Binding-site contacts:
Ligand atom O4 contacts residue CYS138 of chain 1.A at 3.4 Å.
Ligand atom C8 contacts residue ALA88 of chain 1.A at 4.0 Å (hydrophobic).
Ligand atom O6 contacts residue LEU136 of chain 1.A at 3.4 Å.
Ligand atom C8 contacts residue TYR112 of chain 1.A at 3.4 Å (hydrophobic).
Ligand atom C2 contacts residue ASP90 of chain 1.A at 3.9 Å.
Ligand atom N2 contacts residue TYR112 of chain 1.A at 3.7 Å.
Ligand atom C4 contacts residue ASP161 of chain 1.A at 3.6 Å.
Ligand atom O6 contacts residue TYR183 of chain 1.A at 4.0 Å.
Ligand atom O4 contacts residue ASP161 of chain 1.A at 2.7 Å (salt-bridge).
Ligand atom O3 contacts residue ASP161 of chain 1.A at 2.6 Å (salt-bridge).
Ligand atom C6 contacts residue ALA159 of chain 1.A at 3.8 Å (hydrophobic).
Ligand atom O5 contacts residue SER115 of chain 1.A at 3.7 Å.
Ligand atom O3 contacts residue TRP213 of chain 1.A at 4.1 Å.
Ligand atom C5 contacts residue TRP213 of chain 1.A at 3.9 Å (hydrophobic).
Ligand atom C6 contacts residue TRP213 of chain 1.A at 3.8 Å (hydrophobic).
Ligand atom C3 contacts residue TRP213 of chain 1.A at 3.7 Å (hydrophobic).
Ligand atom C7 contacts residue TYR112 of chain 1.A at 3.4 Å (hydrophobic).
Ligand atom O2 contacts residue GLN162 of chain 1.A at 2.9 Å (h-bond).
Ligand atom C8 contacts residue TRP64 of chain 1.A at 3.8 Å (hydrophobic).
Ligand atom C3 contacts residue ASP161 of chain 1.A at 3.8 Å.
Ligand atom C3 contacts residue ASP90 of chain 1.A at 3.9 Å.
Ligand atom C6 contacts residue TYR183 of chain 1.A at 3.7 Å (hydrophobic).
Ligand atom C1 contacts residue CYS138 of chain 1.A at 3.6 Å (hydrophobic).
Ligand atom O3 contacts residue PHE185 of chain 1.A at 3.9 Å.
Ligand atom C2 contacts residue GLN162 of chain 1.A at 3.8 Å.
Ligand atom O6 contacts residue TRP213 of chain 1.A at 4.1 Å.
Ligand atom O4 contacts residue ALA159 of chain 1.A at 3.6 Å.
Ligand atom C6 contacts residue LEU136 of chain 1.A at 3.6 Å (hydrophobic).
Ligand atom O3 contacts residue GLN162 of chain 1.A at 3.5 Å (h-bond).
Ligand atom C1 contacts residue CYS139 of chain 1.A at 3.7 Å (hydrophobic).
Ligand atom O5 contacts residue CYS138 of chain 1.A at 4.0 Å.
Ligand atom N2 contacts residue ASP90 of chain 1.A at 3.0 Å (salt-bridge).
Ligand atom O2 contacts residue TRP213 of chain 1.A at 4.0 Å.
Ligand atom C8 contacts residue ASN66 of chain 1.A at 4.1 Å.
Ligand atom O7 contacts residue TYR112 of chain 1.A at 3.4 Å.
Ligand atom C2 contacts residue CYS138 of chain 1.A at 3.9 Å (hydrophobic).
Ligand atom O3 contacts residue TYR112 of chain 1.A at 3.6 Å.
Ligand atom C2 contacts residue CYS139 of chain 1.A at 4.0 Å (hydrophobic).
Ligand atom C8 contacts residue ASP90 of chain 1.A at 3.4 Å.
Ligand atom C7 contacts residue ASP90 of chain 1.A at 3.8 Å.

Sequence of chain 1.A:
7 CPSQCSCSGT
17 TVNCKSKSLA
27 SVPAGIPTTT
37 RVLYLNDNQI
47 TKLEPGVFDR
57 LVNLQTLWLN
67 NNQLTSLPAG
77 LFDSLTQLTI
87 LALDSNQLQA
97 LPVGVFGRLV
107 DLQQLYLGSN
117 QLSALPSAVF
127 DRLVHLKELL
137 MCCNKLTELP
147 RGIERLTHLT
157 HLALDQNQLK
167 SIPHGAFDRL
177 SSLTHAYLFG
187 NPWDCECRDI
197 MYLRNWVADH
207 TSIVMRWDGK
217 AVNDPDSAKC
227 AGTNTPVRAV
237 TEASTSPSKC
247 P

This small molecule binds to this protein.
Small molecule (SMILES): CC(=O)N[C@@H]1[C@@H](O)[C@H](O[C@@H]2O[C@H](CO)[C@H](O)[C@H](O)[C@H]2O[C@@H]2O[C@@H](C)[C@@H](O)[C@@H](O)[C@@H]2O)[C@@H](CO)O[C@H]1O